Sequence of chain 1.D:
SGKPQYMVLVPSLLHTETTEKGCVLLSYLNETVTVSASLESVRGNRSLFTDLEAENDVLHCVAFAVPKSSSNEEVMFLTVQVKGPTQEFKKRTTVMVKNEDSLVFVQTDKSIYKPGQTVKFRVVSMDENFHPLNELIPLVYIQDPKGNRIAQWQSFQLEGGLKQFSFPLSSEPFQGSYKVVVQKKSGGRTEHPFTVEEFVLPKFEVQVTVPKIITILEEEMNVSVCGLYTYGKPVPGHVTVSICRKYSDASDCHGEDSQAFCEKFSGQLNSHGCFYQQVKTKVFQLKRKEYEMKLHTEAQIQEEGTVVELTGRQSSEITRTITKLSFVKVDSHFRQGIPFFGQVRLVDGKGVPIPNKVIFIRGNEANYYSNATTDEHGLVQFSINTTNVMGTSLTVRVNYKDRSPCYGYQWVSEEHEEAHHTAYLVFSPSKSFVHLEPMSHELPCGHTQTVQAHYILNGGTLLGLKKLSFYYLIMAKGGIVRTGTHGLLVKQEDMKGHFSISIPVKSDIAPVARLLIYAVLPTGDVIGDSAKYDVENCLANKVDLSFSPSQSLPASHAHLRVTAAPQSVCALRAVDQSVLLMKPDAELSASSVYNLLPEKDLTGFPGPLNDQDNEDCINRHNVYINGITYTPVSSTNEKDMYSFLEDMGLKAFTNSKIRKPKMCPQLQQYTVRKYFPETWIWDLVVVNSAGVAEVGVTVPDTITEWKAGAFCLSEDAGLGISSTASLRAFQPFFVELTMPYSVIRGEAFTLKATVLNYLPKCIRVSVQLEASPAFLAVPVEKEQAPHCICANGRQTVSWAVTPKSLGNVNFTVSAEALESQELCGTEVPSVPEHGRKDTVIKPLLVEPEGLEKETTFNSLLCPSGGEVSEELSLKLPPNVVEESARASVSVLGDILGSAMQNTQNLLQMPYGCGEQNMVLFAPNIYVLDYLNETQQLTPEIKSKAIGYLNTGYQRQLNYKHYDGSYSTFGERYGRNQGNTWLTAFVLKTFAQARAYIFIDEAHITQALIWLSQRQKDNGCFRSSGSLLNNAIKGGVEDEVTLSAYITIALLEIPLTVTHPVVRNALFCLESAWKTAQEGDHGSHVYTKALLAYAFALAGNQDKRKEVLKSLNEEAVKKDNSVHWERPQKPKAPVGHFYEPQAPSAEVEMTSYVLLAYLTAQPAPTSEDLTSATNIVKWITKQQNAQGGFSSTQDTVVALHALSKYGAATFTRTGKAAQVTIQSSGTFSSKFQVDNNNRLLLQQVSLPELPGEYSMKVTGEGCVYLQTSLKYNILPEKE

Binding-site contacts:
Ligand atom O5 contacts residue ASN991 of chain 1.D at 2.5 Å (h-bond).
Ligand atom O3 contacts residue ARG1271 of chain 1.D at 2.1 Å (salt-bridge).
Ligand atom C2 contacts residue ARG1271 of chain 1.D at 3.8 Å.
Ligand atom O7 contacts residue TYR1055 of chain 1.D at 4.0 Å.
Ligand atom C7 contacts residue GLU992 of chain 1.D at 4.1 Å.
Ligand atom C1 contacts residue TYR1055 of chain 1.D at 3.5 Å (hydrophobic).
Ligand atom C5 contacts residue ASN991 of chain 1.D at 3.7 Å.
Ligand atom C7 contacts residue ASN991 of chain 1.D at 3.4 Å.
Ligand atom C2 contacts residue TYR1055 of chain 1.D at 4.4 Å (hydrophobic).
Ligand atom O7 contacts residue GLU992 of chain 1.D at 4.0 Å.
Ligand atom C4 contacts residue ASN991 of chain 1.D at 4.0 Å.
Ligand atom C8 contacts residue ASN991 of chain 1.D at 3.9 Å.
Ligand atom O4 contacts residue ARG1271 of chain 1.D at 3.4 Å (salt-bridge).
Ligand atom C3 contacts residue ASN991 of chain 1.D at 3.8 Å.
Ligand atom N2 contacts residue ASP988 of chain 1.D at 4.3 Å.
Ligand atom C1 contacts residue ASN991 of chain 1.D at 1.4 Å.
Ligand atom N2 contacts residue ARG1271 of chain 1.D at 4.1 Å.
Ligand atom C2 contacts residue ASN991 of chain 1.D at 2.4 Å.
Ligand atom C4 contacts residue ARG1271 of chain 1.D at 3.2 Å.
Ligand atom N2 contacts residue ASN991 of chain 1.D at 3.0 Å (h-bond).
Ligand atom N2 contacts residue TYR1055 of chain 1.D at 4.2 Å.
Ligand atom N2 contacts residue GLU992 of chain 1.D at 3.3 Å (salt-bridge).
Ligand atom C1 contacts residue ARG1271 of chain 1.D at 4.5 Å.
Ligand atom C2 contacts residue GLU992 of chain 1.D at 4.3 Å.
Ligand atom C7 contacts residue TYR1055 of chain 1.D at 4.1 Å (hydrophobic).
Ligand atom O7 contacts residue ASP988 of chain 1.D at 3.4 Å (salt-bridge).
Ligand atom C3 contacts residue ARG1271 of chain 1.D at 3.1 Å.
Ligand atom C7 contacts residue ASP988 of chain 1.D at 4.1 Å.
Ligand atom O7 contacts residue ASN991 of chain 1.D at 4.1 Å.

The small molecule below binds the protein below.
Small molecule (SMILES): CC(=O)N[C@H]1[C@H](O[C@H]2[C@H](O)[C@@H](NC(C)=O)CO[C@@H]2CO)O[C@H](CO)[C@@H](O[C@@H]2O[C@H](CO)[C@@H](O)[C@H](O)[C@@H]2O)[C@@H]1O